Sequence of chain 1.C:
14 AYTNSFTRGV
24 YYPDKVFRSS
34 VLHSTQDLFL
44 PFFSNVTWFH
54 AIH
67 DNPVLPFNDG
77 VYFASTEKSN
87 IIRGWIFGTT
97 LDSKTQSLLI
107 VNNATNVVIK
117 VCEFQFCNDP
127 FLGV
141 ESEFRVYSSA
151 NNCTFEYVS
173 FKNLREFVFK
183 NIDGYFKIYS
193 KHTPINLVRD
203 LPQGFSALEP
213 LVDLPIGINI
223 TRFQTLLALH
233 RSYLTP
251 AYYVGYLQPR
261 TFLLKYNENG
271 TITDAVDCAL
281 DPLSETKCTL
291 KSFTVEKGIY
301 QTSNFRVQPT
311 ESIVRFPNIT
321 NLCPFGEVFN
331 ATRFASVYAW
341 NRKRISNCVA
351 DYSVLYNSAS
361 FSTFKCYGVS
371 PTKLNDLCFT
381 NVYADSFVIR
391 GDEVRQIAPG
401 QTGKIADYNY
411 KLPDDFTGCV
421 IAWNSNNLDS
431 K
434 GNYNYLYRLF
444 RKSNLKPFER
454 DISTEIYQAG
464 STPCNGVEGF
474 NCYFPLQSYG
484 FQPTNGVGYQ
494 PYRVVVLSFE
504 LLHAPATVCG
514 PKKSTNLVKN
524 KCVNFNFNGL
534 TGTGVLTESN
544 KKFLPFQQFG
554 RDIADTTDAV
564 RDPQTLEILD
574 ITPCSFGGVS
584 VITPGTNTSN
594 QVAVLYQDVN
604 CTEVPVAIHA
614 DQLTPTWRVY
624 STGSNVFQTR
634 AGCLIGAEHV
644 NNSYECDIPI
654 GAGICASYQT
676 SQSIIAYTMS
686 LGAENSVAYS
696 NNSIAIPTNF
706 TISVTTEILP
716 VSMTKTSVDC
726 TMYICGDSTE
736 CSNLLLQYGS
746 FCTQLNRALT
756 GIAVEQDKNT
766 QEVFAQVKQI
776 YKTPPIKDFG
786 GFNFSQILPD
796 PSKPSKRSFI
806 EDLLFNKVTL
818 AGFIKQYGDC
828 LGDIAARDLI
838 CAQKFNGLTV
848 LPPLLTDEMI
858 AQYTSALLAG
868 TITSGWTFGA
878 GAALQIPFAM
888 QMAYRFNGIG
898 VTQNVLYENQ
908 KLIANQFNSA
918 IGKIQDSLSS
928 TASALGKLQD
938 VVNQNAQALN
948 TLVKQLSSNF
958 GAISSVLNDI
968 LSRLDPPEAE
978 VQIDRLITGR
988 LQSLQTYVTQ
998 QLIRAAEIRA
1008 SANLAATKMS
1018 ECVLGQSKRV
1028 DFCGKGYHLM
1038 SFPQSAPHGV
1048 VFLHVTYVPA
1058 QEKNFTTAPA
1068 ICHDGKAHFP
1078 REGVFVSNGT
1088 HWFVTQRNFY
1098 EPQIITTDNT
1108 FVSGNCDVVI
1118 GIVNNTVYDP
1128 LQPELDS

This small molecule binds to this protein.
Small molecule (SMILES): CC(=O)N[C@H]1[C@H](O[C@H]2[C@H](O)[C@@H](NC(C)=O)CO[C@@H]2CO)O[C@H](CO)[C@@H](O)[C@@H]1O

Binding-site contacts:
Ligand atom O5 contacts residue HIS1088 of chain 1.C at 4.0 Å.
Ligand atom O5 contacts residue ASN1085 of chain 1.C at 2.4 Å (h-bond).
Ligand atom C5 contacts residue ASN1085 of chain 1.C at 3.7 Å.
Ligand atom C5 contacts residue HIS1088 of chain 1.C at 4.0 Å.
Ligand atom O5 contacts residue PHE1090 of chain 1.C at 3.9 Å.
Ligand atom C6 contacts residue PHE1090 of chain 1.C at 3.9 Å (hydrophobic).
Ligand atom C5 contacts residue PHE1090 of chain 1.C at 4.5 Å (hydrophobic).
Ligand atom C8 contacts residue ASN1085 of chain 1.C at 3.8 Å.
Ligand atom C6 contacts residue HIS1088 of chain 1.C at 4.2 Å.
Ligand atom C2 contacts residue ASN1085 of chain 1.C at 2.4 Å.
Ligand atom C1 contacts residue HIS1088 of chain 1.C at 4.4 Å.
Ligand atom C7 contacts residue ASN1085 of chain 1.C at 3.3 Å.
Ligand atom O6 contacts residue PHE1090 of chain 1.C at 4.2 Å.
Ligand atom C4 contacts residue ASN1085 of chain 1.C at 4.3 Å.
Ligand atom O7 contacts residue ASN1085 of chain 1.C at 3.4 Å (h-bond).
Ligand atom N2 contacts residue ASN1085 of chain 1.C at 2.9 Å (h-bond).
Ligand atom C3 contacts residue ASN1085 of chain 1.C at 3.8 Å.
Ligand atom C1 contacts residue ASN1085 of chain 1.C at 1.4 Å.